This protein binds this small molecule.
Small molecule (SMILES): CC(=O)N[C@H]1[C@H](O[C@H]2[C@H](O)[C@@H](NC(C)=O)CO[C@@H]2CO)O[C@H](CO)[C@@H](O)[C@@H]1O

Binding-site contacts:
Ligand atom C1 contacts residue ASN112 of chain 1.C at 1.4 Å.
Ligand atom C8 contacts residue GLN110 of chain 1.C at 3.7 Å.
Ligand atom C4 contacts residue ASN112 of chain 1.C at 4.1 Å.
Ligand atom C2 contacts residue GLN90 of chain 1.C at 3.6 Å.
Ligand atom C7 contacts residue GLN90 of chain 1.C at 3.7 Å.
Ligand atom C3 contacts residue GLN90 of chain 1.C at 3.8 Å.
Ligand atom O5 contacts residue ASN112 of chain 1.C at 2.3 Å (h-bond).
Ligand atom O7 contacts residue GLN110 of chain 1.C at 4.2 Å.
Ligand atom N2 contacts residue GLN90 of chain 1.C at 2.9 Å (h-bond).
Ligand atom O5 contacts residue GLN90 of chain 1.C at 4.3 Å.
Ligand atom C3 contacts residue ASN112 of chain 1.C at 3.7 Å.
Ligand atom C7 contacts residue ASN112 of chain 1.C at 3.1 Å.
Ligand atom C7 contacts residue GLN110 of chain 1.C at 3.9 Å.
Ligand atom N2 contacts residue ASN112 of chain 1.C at 3.0 Å (h-bond).
Ligand atom O7 contacts residue ASN203 of chain 1.C at 3.9 Å.
Ligand atom C5 contacts residue ASN112 of chain 1.C at 3.6 Å.
Ligand atom O7 contacts residue HIS204 of chain 1.C at 4.4 Å.
Ligand atom C8 contacts residue ASN112 of chain 1.C at 4.4 Å.
Ligand atom O7 contacts residue ASN112 of chain 1.C at 2.8 Å (h-bond).
Ligand atom C2 contacts residue ASN112 of chain 1.C at 2.4 Å.
Ligand atom C1 contacts residue GLN90 of chain 1.C at 3.3 Å.
Ligand atom C8 contacts residue GLN90 of chain 1.C at 3.9 Å.

Sequence of chain 1.C:
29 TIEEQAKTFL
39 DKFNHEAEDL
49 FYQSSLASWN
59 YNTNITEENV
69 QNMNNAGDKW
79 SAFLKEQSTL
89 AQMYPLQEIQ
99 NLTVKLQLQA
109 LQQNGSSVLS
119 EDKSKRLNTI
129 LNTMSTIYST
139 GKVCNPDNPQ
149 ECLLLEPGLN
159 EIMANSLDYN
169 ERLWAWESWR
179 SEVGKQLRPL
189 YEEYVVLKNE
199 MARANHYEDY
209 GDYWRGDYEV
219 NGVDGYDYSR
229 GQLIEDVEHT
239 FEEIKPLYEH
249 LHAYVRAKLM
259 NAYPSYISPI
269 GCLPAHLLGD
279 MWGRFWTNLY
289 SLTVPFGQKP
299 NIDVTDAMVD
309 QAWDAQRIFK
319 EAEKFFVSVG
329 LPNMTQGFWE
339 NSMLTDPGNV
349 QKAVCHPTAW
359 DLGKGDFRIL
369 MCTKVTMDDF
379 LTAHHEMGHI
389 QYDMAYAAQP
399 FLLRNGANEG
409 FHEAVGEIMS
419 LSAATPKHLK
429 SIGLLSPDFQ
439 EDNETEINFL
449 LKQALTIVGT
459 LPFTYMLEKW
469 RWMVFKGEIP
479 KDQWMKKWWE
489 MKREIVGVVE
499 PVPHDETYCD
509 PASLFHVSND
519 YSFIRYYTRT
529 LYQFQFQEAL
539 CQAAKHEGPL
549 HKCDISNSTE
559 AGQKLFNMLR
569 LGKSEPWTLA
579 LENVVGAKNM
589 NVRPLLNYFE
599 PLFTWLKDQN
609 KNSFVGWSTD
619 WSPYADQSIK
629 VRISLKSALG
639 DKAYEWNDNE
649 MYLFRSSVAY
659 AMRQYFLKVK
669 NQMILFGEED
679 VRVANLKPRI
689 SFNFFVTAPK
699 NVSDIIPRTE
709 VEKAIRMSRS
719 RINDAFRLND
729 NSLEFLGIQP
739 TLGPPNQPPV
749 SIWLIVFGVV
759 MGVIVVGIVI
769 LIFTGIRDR